Sequence of chain 1.A:
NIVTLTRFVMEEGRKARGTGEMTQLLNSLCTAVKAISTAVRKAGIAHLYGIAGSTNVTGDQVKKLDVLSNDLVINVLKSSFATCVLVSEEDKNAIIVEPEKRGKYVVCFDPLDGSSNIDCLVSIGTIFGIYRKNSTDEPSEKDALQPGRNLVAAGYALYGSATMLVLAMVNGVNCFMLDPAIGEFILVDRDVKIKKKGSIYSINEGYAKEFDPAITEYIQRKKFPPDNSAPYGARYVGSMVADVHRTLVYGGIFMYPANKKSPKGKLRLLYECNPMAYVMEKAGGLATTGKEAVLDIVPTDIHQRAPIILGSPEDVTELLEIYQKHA

The protein below binds the small molecule below.
Small molecule (SMILES): O=P(O)(O)OC[C@H]1O[C@](O)(CO)[C@@H](O)[C@@H]1O

Binding-site contacts:
Ligand atom O3 contacts residue MET248 of chain 1.A at 2.8 Å (h-bond).
Ligand atom O2P contacts residue ASN212 of chain 1.A at 3.7 Å.
Ligand atom C1 contacts residue PO41 of chain 1.E at 3.4 Å.
Ligand atom P contacts residue TYR264 of chain 1.A at 3.6 Å.
Ligand atom O1P contacts residue TYR244 of chain 1.A at 2.7 Å (h-bond).
Ligand atom C2 contacts residue PO41 of chain 1.E at 3.6 Å.
Ligand atom C1 contacts residue ARG276 of chain 1.A at 3.9 Å.
Ligand atom C3 contacts residue LEU275 of chain 1.A at 3.9 Å (hydrophobic).
Ligand atom O6 contacts residue LYS274 of chain 1.A at 3.0 Å (salt-bridge).
Ligand atom O2 contacts residue PO41 of chain 1.E at 2.8 Å (h-bond).
Ligand atom P contacts residue TYR215 of chain 1.A at 3.6 Å.
Ligand atom O1P contacts residue ARG243 of chain 1.B at 3.6 Å.
Ligand atom O2P contacts residue TYR215 of chain 1.A at 3.8 Å.
Ligand atom O3 contacts residue GLY122 of chain 1.A at 3.7 Å.
Ligand atom P contacts residue ASN212 of chain 1.A at 3.6 Å.
Ligand atom O2 contacts residue GLY122 of chain 1.A at 3.8 Å.
Ligand atom O1 contacts residue ARG276 of chain 1.A at 3.5 Å (salt-bridge).
Ligand atom O3P contacts residue TYR215 of chain 1.A at 2.5 Å (h-bond).
Ligand atom O5 contacts residue LYS274 of chain 1.A at 3.2 Å (salt-bridge).
Ligand atom C3 contacts residue MET248 of chain 1.A at 3.6 Å (hydrophobic).
Ligand atom O3 contacts residue ASP121 of chain 1.A at 2.9 Å (salt-bridge).
Ligand atom O1P contacts residue ASN212 of chain 1.A at 3.0 Å (h-bond).
Ligand atom C6 contacts residue GLY246 of chain 1.A at 3.4 Å.
Ligand atom O1 contacts residue LYS274 of chain 1.A at 3.5 Å.
Ligand atom C3 contacts residue ASP121 of chain 1.A at 3.9 Å.
Ligand atom O1 contacts residue PO41 of chain 1.E at 2.6 Å (h-bond).
Ligand atom O3P contacts residue TYR264 of chain 1.A at 2.5 Å (h-bond).
Ligand atom C5 contacts residue GLY246 of chain 1.A at 3.8 Å.
Ligand atom O2P contacts residue ARG243 of chain 1.B at 3.0 Å (salt-bridge).
Ligand atom O1P contacts residue TYR264 of chain 1.A at 3.7 Å.
Ligand atom C6 contacts residue TYR244 of chain 1.A at 3.9 Å (hydrophobic).
Ligand atom O2 contacts residue SER123 of chain 1.A at 3.8 Å.
Ligand atom O6 contacts residue TYR264 of chain 1.A at 3.8 Å.
Ligand atom O4 contacts residue GLY246 of chain 1.A at 3.9 Å.
Ligand atom O4 contacts residue MET248 of chain 1.A at 3.4 Å (h-bond).
Ligand atom O3P contacts residue LYS274 of chain 1.A at 3.9 Å.
Ligand atom C4 contacts residue MET248 of chain 1.A at 3.6 Å (hydrophobic).
Ligand atom C4 contacts residue GLY246 of chain 1.A at 3.1 Å.
Ligand atom C1 contacts residue GLU280 of chain 1.A at 3.4 Å.
Ligand atom O3 contacts residue SER247 of chain 1.A at 3.7 Å.

Sequence of chain 1.B:
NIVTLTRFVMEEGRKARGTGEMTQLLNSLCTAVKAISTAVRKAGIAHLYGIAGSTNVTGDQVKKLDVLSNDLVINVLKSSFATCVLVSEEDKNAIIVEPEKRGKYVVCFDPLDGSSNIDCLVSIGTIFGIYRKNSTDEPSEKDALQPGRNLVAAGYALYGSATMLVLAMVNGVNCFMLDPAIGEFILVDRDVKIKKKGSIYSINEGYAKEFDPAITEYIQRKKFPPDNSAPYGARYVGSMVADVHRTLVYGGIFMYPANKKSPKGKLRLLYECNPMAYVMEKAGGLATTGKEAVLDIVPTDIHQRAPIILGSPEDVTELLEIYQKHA